Binding-site contacts:
Ligand atom O1B contacts residue TYR128 of chain 2.A at 3.4 Å (h-bond).
Ligand atom C4B contacts residue PHE186 of chain 2.A at 3.6 Å (hydrophobic).
Ligand atom C4C contacts residue VAL191 of chain 2.A at 3.0 Å (hydrophobic).
Ligand atom C2C contacts residue MET221 of chain 2.A at 4.0 Å (hydrophobic).
Ligand atom C5C contacts residue VAL191 of chain 2.A at 3.8 Å (hydrophobic).
Ligand atom C1C contacts residue LEU106 of chain 2.A at 3.8 Å (hydrophobic).
Ligand atom C5A contacts residue ALA150 of chain 2.A at 3.6 Å (hydrophobic).
Ligand atom C1B contacts residue TYR128 of chain 2.A at 3.6 Å (hydrophobic).
Ligand atom C1B contacts residue ILE104 of chain 2.A at 4.0 Å (hydrophobic).
Ligand atom C4C contacts residue VAL188 of chain 2.A at 3.7 Å (hydrophobic).
Ligand atom O1 contacts residue LEU106 of chain 2.A at 3.8 Å.
Ligand atom C6B contacts residue ILE104 of chain 2.A at 3.6 Å (hydrophobic).
Ligand atom C3B contacts residue TYR152 of chain 2.A at 3.7 Å (hydrophobic).
Ligand atom C2B contacts residue VAL188 of chain 2.A at 3.5 Å (hydrophobic).
Ligand atom N3A contacts residue PRO174 of chain 2.A at 3.7 Å.
Ligand atom O1 contacts residue MET221 of chain 2.A at 3.9 Å.
Ligand atom N2 contacts residue LEU106 of chain 2.A at 3.8 Å.
Ligand atom C4A contacts residue PRO174 of chain 2.A at 3.1 Å (hydrophobic).
Ligand atom C3B contacts residue VAL188 of chain 2.A at 3.8 Å (hydrophobic).
Ligand atom C5A contacts residue VAL176 of chain 2.A at 3.6 Å (hydrophobic).
Ligand atom C4B contacts residue TYR152 of chain 2.A at 3.8 Å (hydrophobic).
Ligand atom C4 contacts residue TYR197 of chain 2.A at 3.8 Å (hydrophobic).
Ligand atom N3A contacts residue TYR152 of chain 2.A at 3.5 Å.
Ligand atom C4 contacts residue LEU106 of chain 2.A at 3.9 Å (hydrophobic).
Ligand atom C6B contacts residue TYR128 of chain 2.A at 3.3 Å (hydrophobic).
Ligand atom C1C contacts residue TYR128 of chain 2.A at 3.7 Å (hydrophobic).
Ligand atom O1A contacts residue PHE186 of chain 2.A at 3.0 Å.
Ligand atom C5B contacts residue PHE186 of chain 2.A at 3.9 Å (hydrophobic).
Ligand atom C5B contacts residue TYR128 of chain 2.A at 4.0 Å (hydrophobic).
Ligand atom N3A contacts residue PHE186 of chain 2.A at 4.0 Å.
Ligand atom N3A contacts residue ALA24 of chain 2.C at 3.8 Å.
Ligand atom C2C contacts residue TYR197 of chain 2.A at 3.7 Å (hydrophobic).
Ligand atom C5 contacts residue LEU106 of chain 2.A at 3.8 Å (hydrophobic).
Ligand atom C5A contacts residue PHE186 of chain 2.A at 3.5 Å (hydrophobic).
Ligand atom C1B contacts residue VAL188 of chain 2.A at 3.8 Å (hydrophobic).
Ligand atom C2A contacts residue TYR152 of chain 2.A at 3.6 Å (hydrophobic).
Ligand atom O1B contacts residue ILE104 of chain 2.A at 3.9 Å.
Ligand atom C3C contacts residue TYR128 of chain 2.A at 3.4 Å (hydrophobic).
Ligand atom C2A contacts residue PHE186 of chain 2.A at 3.3 Å (hydrophobic).
Ligand atom C5B contacts residue MET224 of chain 2.A at 3.8 Å (hydrophobic).

Sequence of chain 2.A:
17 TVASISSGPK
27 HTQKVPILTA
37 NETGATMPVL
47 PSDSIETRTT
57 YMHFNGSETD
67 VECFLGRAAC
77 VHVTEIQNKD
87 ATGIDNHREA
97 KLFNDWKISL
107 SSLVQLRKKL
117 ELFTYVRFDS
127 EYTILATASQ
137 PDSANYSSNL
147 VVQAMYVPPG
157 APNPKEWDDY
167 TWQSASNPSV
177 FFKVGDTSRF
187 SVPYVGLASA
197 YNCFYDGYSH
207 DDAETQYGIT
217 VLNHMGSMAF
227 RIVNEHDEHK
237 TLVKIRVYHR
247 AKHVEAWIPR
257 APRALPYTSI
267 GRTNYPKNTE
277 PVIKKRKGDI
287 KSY

A protein and the small-molecule ligand that binds it are described below.
Small molecule (SMILES): Cc1cc(CCCCCOc2ccc(C3=NCCO3)cc2)on1

Sequence of chain 2.C:
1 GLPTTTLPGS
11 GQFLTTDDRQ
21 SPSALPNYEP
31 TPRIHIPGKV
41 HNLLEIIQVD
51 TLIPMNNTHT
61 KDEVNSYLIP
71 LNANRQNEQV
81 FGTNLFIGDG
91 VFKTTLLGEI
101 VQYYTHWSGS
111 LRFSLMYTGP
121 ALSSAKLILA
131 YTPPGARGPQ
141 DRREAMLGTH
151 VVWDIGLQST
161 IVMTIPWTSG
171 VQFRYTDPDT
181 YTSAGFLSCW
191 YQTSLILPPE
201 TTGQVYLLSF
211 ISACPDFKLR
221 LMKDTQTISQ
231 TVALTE